A protein and the small-molecule ligand that binds it are described below.
Small molecule (SMILES): CC(C)C[C@H](NC(=O)c1ccccc1)C(=O)O

Sequence of chain 1.C:
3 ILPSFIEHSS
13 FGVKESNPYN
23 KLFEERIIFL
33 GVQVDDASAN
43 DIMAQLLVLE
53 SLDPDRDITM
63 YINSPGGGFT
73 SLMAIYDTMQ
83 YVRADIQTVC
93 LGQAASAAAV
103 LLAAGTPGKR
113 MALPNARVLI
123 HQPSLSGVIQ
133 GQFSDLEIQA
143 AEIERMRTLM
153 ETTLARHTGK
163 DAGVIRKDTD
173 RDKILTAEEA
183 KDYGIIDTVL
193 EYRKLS

Binding-site contacts:
Ligand atom C5 contacts residue ILE140 of chain 1.D at 3.3 Å (hydrophobic).
Ligand atom C3 contacts residue PHE135 of chain 1.C at 3.7 Å (hydrophobic).
Ligand atom C3 contacts residue LEU120 of chain 1.D at 4.1 Å (hydrophobic).
Ligand atom C contacts residue ILE65 of chain 1.D at 3.9 Å (hydrophobic).
Ligand atom O1 contacts residue SER64 of chain 1.D at 3.9 Å.
Ligand atom O contacts residue LEU120 of chain 1.D at 2.7 Å (h-bond).
Ligand atom C contacts residue LEU120 of chain 1.D at 3.8 Å (hydrophobic).
Ligand atom CD2 contacts residue SER64 of chain 1.D at 4.1 Å.
Ligand atom C7 contacts residue ILE65 of chain 1.D at 3.9 Å (hydrophobic).
Ligand atom C2 contacts residue GLY121 of chain 1.D at 4.2 Å.
Ligand atom O contacts residue LEU1 of chain 1.Y at 2.2 Å (h-bond).
Ligand atom N contacts residue LEU1 of chain 1.Y at 3.6 Å (h-bond).
Ligand atom CB contacts residue LEU120 of chain 1.D at 4.2 Å (hydrophobic).
Ligand atom O1 contacts residue ILE65 of chain 1.D at 3.0 Å (h-bond).
Ligand atom C7 contacts residue GLY63 of chain 1.D at 3.7 Å.
Ligand atom C1 contacts residue PHE135 of chain 1.C at 4.0 Å (hydrophobic).
Ligand atom N contacts residue LEU120 of chain 1.D at 3.0 Å (h-bond).
Ligand atom CA contacts residue LEU120 of chain 1.D at 3.9 Å (hydrophobic).
Ligand atom C4 contacts residue ILE140 of chain 1.D at 4.0 Å (hydrophobic).
Ligand atom C6 contacts residue PHE135 of chain 1.C at 4.1 Å (hydrophobic).
Ligand atom CB contacts residue LEU1 of chain 1.Y at 3.2 Å (hydrophobic).
Ligand atom C6 contacts residue ILE65 of chain 1.D at 3.9 Å (hydrophobic).
Ligand atom C2 contacts residue LEU120 of chain 1.D at 3.3 Å (hydrophobic).
Ligand atom C contacts residue LEU1 of chain 1.Y at 4.2 Å (hydrophobic).
Ligand atom C2 contacts residue PHE135 of chain 1.C at 3.8 Å (hydrophobic).
Ligand atom O1 contacts residue LEU1 of chain 1.Y at 4.2 Å.
Ligand atom C7 contacts residue LEU1 of chain 1.Y at 1.3 Å (hydrophobic).
Ligand atom C6 contacts residue ILE140 of chain 1.D at 4.2 Å (hydrophobic).
Ligand atom C7 contacts residue LEU120 of chain 1.D at 3.9 Å (hydrophobic).
Ligand atom C5 contacts residue PHE135 of chain 1.C at 4.0 Å (hydrophobic).
Ligand atom O contacts residue PRO119 of chain 1.D at 3.1 Å.
Ligand atom CA contacts residue ILE65 of chain 1.D at 4.2 Å (hydrophobic).
Ligand atom C4 contacts residue PHE135 of chain 1.C at 3.8 Å (hydrophobic).
Ligand atom CA contacts residue GLY63 of chain 1.D at 3.5 Å.
Ligand atom CB contacts residue GLY63 of chain 1.D at 3.6 Å.
Ligand atom C3 contacts residue PHE137 of chain 1.D at 3.7 Å (hydrophobic).
Ligand atom C1 contacts residue LEU120 of chain 1.D at 3.8 Å (hydrophobic).
Ligand atom C7 contacts residue PRO119 of chain 1.D at 4.2 Å (hydrophobic).
Ligand atom CA contacts residue LEU1 of chain 1.Y at 2.4 Å (hydrophobic).
Ligand atom C4 contacts residue PHE137 of chain 1.D at 3.7 Å (hydrophobic).

Sequence of chain 1.D:
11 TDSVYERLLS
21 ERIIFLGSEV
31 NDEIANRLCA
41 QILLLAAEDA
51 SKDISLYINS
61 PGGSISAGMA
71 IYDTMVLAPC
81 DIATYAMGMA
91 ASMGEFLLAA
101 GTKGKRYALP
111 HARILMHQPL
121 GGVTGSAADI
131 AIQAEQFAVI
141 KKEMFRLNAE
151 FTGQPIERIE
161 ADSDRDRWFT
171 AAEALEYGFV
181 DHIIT